Sequence of chain 1.E:
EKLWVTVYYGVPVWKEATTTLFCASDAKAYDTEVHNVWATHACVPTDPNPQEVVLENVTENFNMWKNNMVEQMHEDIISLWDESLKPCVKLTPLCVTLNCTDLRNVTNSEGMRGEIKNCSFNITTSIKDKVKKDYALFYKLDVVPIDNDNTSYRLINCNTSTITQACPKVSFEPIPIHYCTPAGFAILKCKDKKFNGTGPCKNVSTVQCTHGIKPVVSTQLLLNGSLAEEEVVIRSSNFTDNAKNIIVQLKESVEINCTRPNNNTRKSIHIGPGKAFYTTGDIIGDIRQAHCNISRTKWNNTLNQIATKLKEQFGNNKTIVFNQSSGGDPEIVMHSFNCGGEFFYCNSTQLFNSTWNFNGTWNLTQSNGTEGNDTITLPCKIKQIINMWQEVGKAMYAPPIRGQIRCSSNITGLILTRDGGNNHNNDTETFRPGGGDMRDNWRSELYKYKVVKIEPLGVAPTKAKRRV

This protein binds this small molecule.
Small molecule (SMILES): CC(=O)N[C@@H]1[C@@H](O)[C@H](O)[C@@H](CO)O[C@H]1O

Binding-site contacts:
Ligand atom C1 contacts residue ASN321 of chain 1.E at 1.5 Å.
Ligand atom C7 contacts residue ASN321 of chain 1.E at 3.5 Å.
Ligand atom O7 contacts residue GLY319 of chain 1.E at 3.3 Å.
Ligand atom O5 contacts residue ASN321 of chain 1.E at 2.3 Å (h-bond).
Ligand atom O7 contacts residue ASN320 of chain 1.E at 3.4 Å (h-bond).
Ligand atom O7 contacts residue ASN321 of chain 1.E at 3.2 Å (h-bond).
Ligand atom C8 contacts residue ASN321 of chain 1.E at 4.5 Å.
Ligand atom N2 contacts residue ASN321 of chain 1.E at 3.1 Å (h-bond).
Ligand atom C7 contacts residue ASN320 of chain 1.E at 4.1 Å.
Ligand atom C7 contacts residue GLY319 of chain 1.E at 4.4 Å.
Ligand atom C5 contacts residue ASN321 of chain 1.E at 3.6 Å.
Ligand atom C4 contacts residue ASN321 of chain 1.E at 4.3 Å.
Ligand atom C8 contacts residue ASN320 of chain 1.E at 4.0 Å.
Ligand atom C2 contacts residue ASN321 of chain 1.E at 2.7 Å.
Ligand atom C3 contacts residue ASN321 of chain 1.E at 3.9 Å.